Binding-site contacts:
Ligand atom O6 contacts residue PRO1 of chain 1.C at 3.0 Å (h-bond).
Ligand atom C19 contacts residue PRO1 of chain 1.C at 3.3 Å (hydrophobic).
Ligand atom C11 contacts residue PHE113 of chain 1.C at 3.6 Å (hydrophobic).
Ligand atom O8 contacts residue LYS32 of chain 1.C at 3.6 Å.
Ligand atom C15 contacts residue TYR36 of chain 1.C at 3.8 Å (hydrophobic).
Ligand atom C14 contacts residue TYR36 of chain 1.C at 3.7 Å (hydrophobic).
Ligand atom O6 contacts residue TYR36 of chain 1.C at 3.4 Å (h-bond).
Ligand atom O5 contacts residue PHE113 of chain 1.C at 3.7 Å.
Ligand atom O3 contacts residue LYS32 of chain 1.C at 3.3 Å (salt-bridge).
Ligand atom C24 contacts residue VAL106 of chain 1.C at 3.8 Å (hydrophobic).
Ligand atom C27 contacts residue LYS32 of chain 1.C at 3.5 Å.
Ligand atom C26 contacts residue VAL106 of chain 1.C at 3.7 Å (hydrophobic).
Ligand atom C20 contacts residue PRO1 of chain 1.C at 3.5 Å (hydrophobic).
Ligand atom C26 contacts residue TYR95 of chain 1.B at 3.6 Å (hydrophobic).
Ligand atom O9 contacts residue LYS32 of chain 1.C at 2.9 Å (salt-bridge).
Ligand atom O2 contacts residue PHE113 of chain 1.C at 3.4 Å.
Ligand atom C17 contacts residue PHE113 of chain 1.C at 3.7 Å (hydrophobic).
Ligand atom C25 contacts residue MET2 of chain 1.C at 3.5 Å (hydrophobic).
Ligand atom C16 contacts residue PHE113 of chain 1.C at 3.8 Å (hydrophobic).
Ligand atom O8 contacts residue PRO33 of chain 1.C at 3.3 Å.
Ligand atom C18 contacts residue TYR95 of chain 1.B at 3.6 Å (hydrophobic).
Ligand atom C1 contacts residue TYR36 of chain 1.C at 3.8 Å (hydrophobic).
Ligand atom C23 contacts residue HIS62 of chain 1.C at 3.7 Å.
Ligand atom C23 contacts residue SER63 of chain 1.C at 3.7 Å.
Ligand atom C24 contacts residue HIS62 of chain 1.C at 3.8 Å.
Ligand atom O7 contacts residue ASN97 of chain 1.B at 2.6 Å (h-bond).
Ligand atom C25 contacts residue ASN97 of chain 1.B at 3.5 Å.
Ligand atom C24 contacts residue ASN97 of chain 1.B at 3.4 Å.
Ligand atom C27 contacts residue ILE64 of chain 1.C at 3.5 Å (hydrophobic).
Ligand atom O7 contacts residue VAL106 of chain 1.C at 3.7 Å.
Ligand atom C20 contacts residue TYR36 of chain 1.C at 3.4 Å (hydrophobic).
Ligand atom O6 contacts residue ILE37 of chain 1.C at 3.6 Å.
Ligand atom C8 contacts residue PHE113 of chain 1.C at 3.8 Å (hydrophobic).
Ligand atom O14 contacts residue TRP108 of chain 1.C at 3.6 Å.
Ligand atom O7 contacts residue HIS62 of chain 1.C at 3.2 Å.
Ligand atom O7 contacts residue MET101 of chain 1.C at 3.3 Å.
Ligand atom O8 contacts residue TYR36 of chain 1.C at 3.4 Å.
Ligand atom C25 contacts residue VAL106 of chain 1.C at 3.5 Å (hydrophobic).
Ligand atom C20 contacts residue TYR95 of chain 1.B at 3.8 Å (hydrophobic).
Ligand atom O13 contacts residue TRP108 of chain 1.C at 3.6 Å.

Sequence of chain 1.B:
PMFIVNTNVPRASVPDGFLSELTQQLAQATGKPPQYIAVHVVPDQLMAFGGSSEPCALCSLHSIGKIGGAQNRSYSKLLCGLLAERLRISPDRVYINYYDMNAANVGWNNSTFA

A protein and the small-molecule ligand that binds it are described below.
Small molecule (SMILES): C[C@H]1O[C@@H](O[C@H]2[C@H](Oc3cc(O)c4c(c3)O[C@@H](c3ccc(O)cc3)C[C@H]4O)O[C@@H](CO)[C@H](O)[C@@H]2O)[C@H](O)[C@H](O)[C@H]1O

Sequence of chain 1.C:
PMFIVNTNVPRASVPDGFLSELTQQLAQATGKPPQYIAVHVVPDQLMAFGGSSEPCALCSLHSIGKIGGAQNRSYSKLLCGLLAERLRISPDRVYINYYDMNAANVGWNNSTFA